Binding-site contacts:
Ligand atom OG1 contacts residue LYS146 of chain 1.D at 2.7 Å (salt-bridge).
Ligand atom C contacts residue THR143 of chain 1.D at 3.6 Å.
Ligand atom CD1 contacts residue VAL67 of chain 1.D at 3.4 Å (hydrophobic).
Ligand atom CA contacts residue ASP77 of chain 1.D at 3.2 Å.
Ligand atom N contacts residue TYR7 of chain 1.D at 2.8 Å (h-bond).
Ligand atom O contacts residue LYS146 of chain 1.D at 2.7 Å (salt-bridge).
Ligand atom N contacts residue GLU63 of chain 1.D at 2.9 Å (salt-bridge).
Ligand atom N contacts residue TYR99 of chain 1.D at 3.2 Å (h-bond).
Ligand atom N contacts residue TYR159 of chain 1.D at 3.6 Å.
Ligand atom CB contacts residue TRP167 of chain 1.D at 3.5 Å (hydrophobic).
Ligand atom CD2 contacts residue TYR7 of chain 1.D at 3.3 Å (hydrophobic).
Ligand atom CA contacts residue TYR159 of chain 1.D at 3.4 Å (hydrophobic).
Ligand atom CG contacts residue GLU63 of chain 1.D at 3.4 Å.
Ligand atom CG1 contacts residue GLN155 of chain 1.D at 3.6 Å.
Ligand atom C contacts residue LYS146 of chain 1.D at 3.5 Å.
Ligand atom C contacts residue ASP77 of chain 1.D at 3.5 Å.
Ligand atom CA contacts residue TYR7 of chain 1.D at 3.0 Å (hydrophobic).
Ligand atom CB contacts residue THR143 of chain 1.D at 3.4 Å.
Ligand atom N contacts residue ASP77 of chain 1.D at 2.9 Å (salt-bridge).
Ligand atom CD1 contacts residue MET45 of chain 1.D at 3.5 Å (hydrophobic).
Ligand atom C contacts residue TYR7 of chain 1.D at 3.1 Å (hydrophobic).
Ligand atom OXT contacts residue LYS146 of chain 1.D at 3.4 Å (salt-bridge).
Ligand atom N contacts residue TYR171 of chain 1.D at 2.7 Å (h-bond).
Ligand atom O contacts residue TYR7 of chain 1.D at 3.5 Å.
Ligand atom CD1 contacts residue GLN155 of chain 1.D at 3.2 Å.
Ligand atom C contacts residue GLU63 of chain 1.D at 3.6 Å.
Ligand atom O contacts residue TRP147 of chain 1.D at 3.0 Å (h-bond).
Ligand atom CG2 contacts residue ASP77 of chain 1.D at 3.6 Å.
Ligand atom O contacts residue ARG97 of chain 1.D at 3.5 Å (salt-bridge).
Ligand atom CA contacts residue GLU63 of chain 1.D at 3.4 Å.
Ligand atom O contacts residue LYS66 of chain 1.D at 3.1 Å (salt-bridge).
Ligand atom CB contacts residue GLU63 of chain 1.D at 3.5 Å.
Ligand atom O contacts residue TYR84 of chain 1.D at 3.2 Å (h-bond).
Ligand atom CB contacts residue ASP77 of chain 1.D at 3.4 Å.
Ligand atom O contacts residue HIS70 of chain 1.D at 3.4 Å (h-bond).
Ligand atom O contacts residue THR143 of chain 1.D at 2.7 Å (h-bond).
Ligand atom N contacts residue TYR7 of chain 1.D at 3.5 Å (h-bond).
Ligand atom CG2 contacts residue THR73 of chain 1.D at 3.5 Å.
Ligand atom O contacts residue TYR159 of chain 1.D at 2.6 Å (h-bond).
Ligand atom CA contacts residue TYR171 of chain 1.D at 3.5 Å (hydrophobic).

Sequence of chain 1.D:
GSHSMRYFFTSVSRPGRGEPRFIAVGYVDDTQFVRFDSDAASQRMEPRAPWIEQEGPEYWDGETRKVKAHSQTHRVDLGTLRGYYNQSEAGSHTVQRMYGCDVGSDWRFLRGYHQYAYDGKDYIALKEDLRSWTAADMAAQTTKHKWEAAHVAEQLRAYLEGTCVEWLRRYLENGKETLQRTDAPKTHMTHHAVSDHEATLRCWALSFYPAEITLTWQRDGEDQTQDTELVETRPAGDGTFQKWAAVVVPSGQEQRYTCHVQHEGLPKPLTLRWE

A protein and the small-molecule ligand that binds it are described below.
Small molecule (SMILES): CC[C@H](C)[C@H](NC(=O)CNC(=O)[C@H](C)NC(=O)[C@H](CC(C)C)NC(=O)[C@H](C)N)C(=O)NCC(=O)N[C@H](C(=O)N[C@@H](CC(C)C)C(=O)N[C@H](C(=O)N[C@H](C(=O)O)C(C)C)[C@@H](C)O)[C@@H](C)CC